A protein and the small-molecule ligand that binds it are described below.
Small molecule (SMILES): Clc1nc(OCc2ccccc2)c2[nH]cnc2n1

Binding-site contacts:
Ligand atom C8 contacts residue ASP204 of chain 1.B at 3.6 Å.
Ligand atom N9 contacts residue CYS91 of chain 1.B at 3.4 Å.
Ligand atom CL1 contacts residue PHE158 of chain 1.B at 3.3 Å.
Ligand atom N9 contacts residue TRS1 of chain 1.N at 2.9 Å (h-bond).
Ligand atom C4 contacts residue PHE159 of chain 1.B at 3.7 Å (hydrophobic).
Ligand atom C6 contacts residue PHE159 of chain 1.B at 3.3 Å (hydrophobic).
Ligand atom O1 contacts residue ASP204 of chain 1.B at 3.6 Å.
Ligand atom C5 contacts residue PHE159 of chain 1.B at 3.4 Å (hydrophobic).
Ligand atom C12 contacts residue LEU206 of chain 1.B at 3.8 Å (hydrophobic).
Ligand atom C4 contacts residue ILE178 of chain 1.B at 3.7 Å (hydrophobic).
Ligand atom C5 contacts residue CYS91 of chain 1.B at 3.8 Å (hydrophobic).
Ligand atom C12 contacts residue ALA93 of chain 1.B at 3.8 Å (hydrophobic).
Ligand atom C14 contacts residue ILE178 of chain 1.B at 3.5 Å (hydrophobic).
Ligand atom C15 contacts residue ILE178 of chain 1.B at 3.6 Å (hydrophobic).
Ligand atom N7 contacts residue GLY92 of chain 1.B at 3.5 Å (h-bond).
Ligand atom C4 contacts residue TRS1 of chain 1.N at 3.5 Å.
Ligand atom O1 contacts residue PHE159 of chain 1.B at 3.6 Å.
Ligand atom C13 contacts residue ILE94 of chain 1.B at 3.6 Å (hydrophobic).
Ligand atom N7 contacts residue ASP204 of chain 1.B at 2.7 Å (salt-bridge).
Ligand atom N7 contacts residue CYS91 of chain 1.B at 3.4 Å.
Ligand atom C8 contacts residue CYS91 of chain 1.B at 3.2 Å (hydrophobic).
Ligand atom N1 contacts residue PHE159 of chain 1.B at 3.6 Å.
Ligand atom C8 contacts residue TRS1 of chain 1.N at 3.6 Å.
Ligand atom C5 contacts residue ASP204 of chain 1.B at 3.7 Å.
Ligand atom C5 contacts residue GLY92 of chain 1.B at 3.5 Å.
Ligand atom N7 contacts residue SER203 of chain 1.B at 3.3 Å (h-bond).
Ligand atom N3 contacts residue TRS1 of chain 1.N at 3.5 Å.
Ligand atom C9 contacts residue PHE159 of chain 1.B at 3.8 Å (hydrophobic).
Ligand atom C14 contacts residue PHE167 of chain 1.B at 3.6 Å (hydrophobic).
Ligand atom CL1 contacts residue ILE178 of chain 1.B at 3.8 Å.
Ligand atom N9 contacts residue THR90 of chain 1.B at 3.4 Å (h-bond).
Ligand atom C2 contacts residue PHE159 of chain 1.B at 3.6 Å (hydrophobic).
Ligand atom C8 contacts residue THR90 of chain 1.B at 3.4 Å.
Ligand atom N3 contacts residue ILE178 of chain 1.B at 3.5 Å (h-bond).
Ligand atom CL1 contacts residue MET180 of chain 1.B at 3.5 Å.
Ligand atom N1 contacts residue ILE178 of chain 1.B at 3.8 Å.
Ligand atom N3 contacts residue GLU179 of chain 1.B at 3.4 Å.
Ligand atom C9 contacts residue GOL1 of chain 1.T at 3.6 Å.
Ligand atom C8 contacts residue SER203 of chain 1.B at 3.2 Å.
Ligand atom C2 contacts residue ILE178 of chain 1.B at 3.7 Å (hydrophobic).

Sequence of chain 1.B:
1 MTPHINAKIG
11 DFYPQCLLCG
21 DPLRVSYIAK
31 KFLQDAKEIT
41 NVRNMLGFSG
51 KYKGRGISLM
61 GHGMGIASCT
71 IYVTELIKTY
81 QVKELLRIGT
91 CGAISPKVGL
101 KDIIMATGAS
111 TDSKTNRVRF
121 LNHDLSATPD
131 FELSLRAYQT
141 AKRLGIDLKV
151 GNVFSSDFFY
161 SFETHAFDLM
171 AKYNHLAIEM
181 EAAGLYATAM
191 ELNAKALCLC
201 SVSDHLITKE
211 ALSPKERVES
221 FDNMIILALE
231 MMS